Binding-site contacts:
Ligand atom O7 contacts residue ASN22 of chain 1.C at 3.8 Å.
Ligand atom C7 contacts residue ASN22 of chain 1.C at 3.7 Å.
Ligand atom C8 contacts residue THR24 of chain 1.C at 4.0 Å.
Ligand atom C2 contacts residue ASN22 of chain 1.C at 2.7 Å.
Ligand atom C1 contacts residue GLY23 of chain 1.C at 3.9 Å.
Ligand atom C5 contacts residue ASN22 of chain 1.C at 3.5 Å.
Ligand atom C8 contacts residue GLU35 of chain 1.C at 3.2 Å.
Ligand atom C8 contacts residue GLY23 of chain 1.C at 3.3 Å.
Ligand atom N2 contacts residue ASN22 of chain 1.C at 3.2 Å (h-bond).
Ligand atom C7 contacts residue GLU35 of chain 1.C at 4.3 Å.
Ligand atom C7 contacts residue GLY23 of chain 1.C at 3.5 Å.
Ligand atom C6 contacts residue ASN22 of chain 1.C at 4.4 Å.
Ligand atom O5 contacts residue ASN22 of chain 1.C at 2.3 Å (h-bond).
Ligand atom N2 contacts residue GLY23 of chain 1.C at 3.0 Å (h-bond).
Ligand atom C1 contacts residue ASN22 of chain 1.C at 1.4 Å.
Ligand atom C4 contacts residue ASN22 of chain 1.C at 4.3 Å.
Ligand atom C2 contacts residue GLY23 of chain 1.C at 4.0 Å.
Ligand atom C3 contacts residue ASN22 of chain 1.C at 3.9 Å.
Ligand atom O7 contacts residue GLY23 of chain 1.C at 4.5 Å.

Sequence of chain 1.C:
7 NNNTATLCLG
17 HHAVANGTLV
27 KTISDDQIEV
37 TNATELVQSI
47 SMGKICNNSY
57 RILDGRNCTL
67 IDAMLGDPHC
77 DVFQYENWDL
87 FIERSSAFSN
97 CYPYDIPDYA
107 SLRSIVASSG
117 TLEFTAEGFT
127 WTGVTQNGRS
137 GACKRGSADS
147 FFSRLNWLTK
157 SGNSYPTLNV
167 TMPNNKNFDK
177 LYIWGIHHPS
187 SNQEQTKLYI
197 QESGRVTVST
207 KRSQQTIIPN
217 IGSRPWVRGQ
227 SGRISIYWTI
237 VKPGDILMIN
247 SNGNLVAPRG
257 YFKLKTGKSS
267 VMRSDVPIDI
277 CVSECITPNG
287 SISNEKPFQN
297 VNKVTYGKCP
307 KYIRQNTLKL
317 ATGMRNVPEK

A small-molecule ligand and the protein it binds are described below.
Small molecule (SMILES): CC(=O)N[C@H]1[C@H](O[C@H]2[C@H](O)[C@@H](NC(C)=O)CO[C@@H]2CO)O[C@H](CO)[C@@H](O[C@@H]2O[C@H](CO)[C@@H](O)[C@H](O)[C@@H]2O)[C@@H]1O